This small molecule binds to this protein.
Small molecule (SMILES): O=C(O)[C@@](O)(COP(=O)(O)O)[C@H](O)[C@H](O)COP(=O)(O)O

Sequence of chain 1.A:
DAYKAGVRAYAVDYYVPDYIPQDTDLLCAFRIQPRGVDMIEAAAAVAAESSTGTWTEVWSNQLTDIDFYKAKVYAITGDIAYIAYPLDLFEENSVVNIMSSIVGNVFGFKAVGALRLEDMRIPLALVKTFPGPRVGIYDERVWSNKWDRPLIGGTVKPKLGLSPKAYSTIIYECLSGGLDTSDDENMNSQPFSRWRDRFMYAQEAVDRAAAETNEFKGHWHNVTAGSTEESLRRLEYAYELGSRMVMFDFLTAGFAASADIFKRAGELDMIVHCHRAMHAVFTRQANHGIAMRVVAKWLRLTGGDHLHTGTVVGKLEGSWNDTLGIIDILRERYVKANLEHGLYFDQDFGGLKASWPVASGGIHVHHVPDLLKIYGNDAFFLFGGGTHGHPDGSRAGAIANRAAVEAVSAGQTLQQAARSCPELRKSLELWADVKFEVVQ

Sequence of chain 1.B:
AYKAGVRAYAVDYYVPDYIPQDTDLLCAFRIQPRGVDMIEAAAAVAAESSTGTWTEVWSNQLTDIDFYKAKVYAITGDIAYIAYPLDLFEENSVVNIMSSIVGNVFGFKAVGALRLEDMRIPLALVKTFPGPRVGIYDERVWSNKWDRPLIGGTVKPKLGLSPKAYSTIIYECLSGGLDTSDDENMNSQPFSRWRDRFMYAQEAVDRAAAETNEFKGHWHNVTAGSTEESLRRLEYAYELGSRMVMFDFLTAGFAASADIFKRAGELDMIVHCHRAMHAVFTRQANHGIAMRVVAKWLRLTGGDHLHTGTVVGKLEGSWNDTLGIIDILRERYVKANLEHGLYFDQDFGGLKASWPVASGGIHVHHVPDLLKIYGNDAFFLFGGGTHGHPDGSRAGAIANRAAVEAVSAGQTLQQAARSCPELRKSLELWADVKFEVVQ

Binding-site contacts:
Ligand atom O1P contacts residue GLY385 of chain 1.B at 3.0 Å (h-bond).
Ligand atom O2 contacts residue MG1 of chain 1.H at 2.4 Å.
Ligand atom O3 contacts residue GLU208 of chain 1.B at 2.8 Å (salt-bridge).
Ligand atom O1P contacts residue THR76 of chain 1.A at 3.3 Å (h-bond).
Ligand atom O6 contacts residue LYS179 of chain 1.B at 3.4 Å (salt-bridge).
Ligand atom O3 contacts residue MG1 of chain 1.H at 2.1 Å.
Ligand atom O1P contacts residue TRP77 of chain 1.A at 3.1 Å.
Ligand atom O2 contacts residue KCX205 of chain 1.B at 3.3 Å (h-bond).
Ligand atom C3 contacts residue MG1 of chain 1.H at 3.0 Å.
Ligand atom O6 contacts residue ASP207 of chain 1.B at 3.0 Å (salt-bridge).
Ligand atom O7 contacts residue LYS338 of chain 1.B at 3.1 Å (salt-bridge).
Ligand atom O4 contacts residue GLY384 of chain 1.B at 3.2 Å.
Ligand atom O5P contacts residue LEU339 of chain 1.B at 3.4 Å.
Ligand atom C2 contacts residue MG1 of chain 1.H at 2.9 Å.
Ligand atom O2 contacts residue THR177 of chain 1.B at 2.9 Å (h-bond).
Ligand atom O5 contacts residue LEU339 of chain 1.B at 3.3 Å.
Ligand atom C contacts residue MG1 of chain 1.H at 2.9 Å.
Ligand atom O6 contacts residue GLU208 of chain 1.B at 3.1 Å (salt-bridge).
Ligand atom O1P contacts residue LYS338 of chain 1.B at 2.9 Å (salt-bridge).
Ligand atom O3 contacts residue KCX205 of chain 1.B at 2.5 Å (h-bond).
Ligand atom O6 contacts residue LYS181 of chain 1.B at 2.7 Å (salt-bridge).
Ligand atom O3P contacts residue GLY407 of chain 1.B at 3.4 Å.
Ligand atom O3 contacts residue ASN127 of chain 1.A at 3.4 Å (h-bond).
Ligand atom O5P contacts residue ARG299 of chain 1.B at 3.1 Å (salt-bridge).
Ligand atom C contacts residue ASN127 of chain 1.A at 3.4 Å.
Ligand atom O2 contacts residue ASP207 of chain 1.B at 3.4 Å (salt-bridge).
Ligand atom O4P contacts residue ARG299 of chain 1.B at 2.8 Å (salt-bridge).
Ligand atom O6P contacts residue HIS331 of chain 1.B at 2.7 Å (h-bond).
Ligand atom O6P contacts residue SER383 of chain 1.B at 3.4 Å (h-bond).
Ligand atom C3 contacts residue KCX205 of chain 1.B at 3.1 Å.
Ligand atom O6 contacts residue ASN127 of chain 1.A at 3.0 Å (h-bond).
Ligand atom O3P contacts residue GLY408 of chain 1.B at 2.6 Å (h-bond).
Ligand atom O3P contacts residue LYS179 of chain 1.B at 3.2 Å.
Ligand atom O2 contacts residue LYS179 of chain 1.B at 2.8 Å (salt-bridge).
Ligand atom O6 contacts residue MG1 of chain 1.H at 2.2 Å.
Ligand atom O2P contacts residue GLY407 of chain 1.B at 2.9 Å (h-bond).
Ligand atom O4 contacts residue SER383 of chain 1.B at 3.0 Å (h-bond).
Ligand atom O3 contacts residue HIS298 of chain 1.B at 3.0 Å (h-bond).
Ligand atom O1 contacts residue LYS179 of chain 1.B at 3.2 Å (salt-bridge).
Ligand atom O3P contacts residue THR76 of chain 1.A at 2.7 Å (h-bond).